The small molecule below binds the protein below.
Small molecule (SMILES): O=C(O)CCC(=O)C(=O)O

Sequence of chain 1.D:
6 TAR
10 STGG

Binding-site contacts:
Ligand atom C2 contacts residue HIS278 of chain 1.B at 4.0 Å.
Ligand atom O4 contacts residue LYS208 of chain 1.B at 4.2 Å.
Ligand atom C3 contacts residue ASN200 of chain 1.B at 3.4 Å.
Ligand atom C1 contacts residue NI1 of chain 1.H at 2.7 Å.
Ligand atom O2 contacts residue GLU192 of chain 1.B at 2.9 Å (salt-bridge).
Ligand atom O2 contacts residue HIS190 of chain 1.B at 3.9 Å.
Ligand atom C2 contacts residue TRP210 of chain 1.B at 4.0 Å (hydrophobic).
Ligand atom O2 contacts residue NI1 of chain 1.H at 1.8 Å (h-bond).
Ligand atom O2 contacts residue THR272 of chain 1.B at 4.0 Å.
Ligand atom O3 contacts residue LYS208 of chain 1.B at 2.9 Å (salt-bridge).
Ligand atom C2 contacts residue HIS190 of chain 1.B at 4.1 Å.
Ligand atom O3 contacts residue TYR179 of chain 1.B at 4.0 Å.
Ligand atom O1 contacts residue NI1 of chain 1.H at 3.9 Å.
Ligand atom O1 contacts residue TRP210 of chain 1.B at 3.2 Å.
Ligand atom O2 contacts residue SER198 of chain 1.B at 3.0 Å (h-bond).
Ligand atom O5 contacts residue HIS278 of chain 1.B at 3.5 Å (h-bond).
Ligand atom O5 contacts residue PHE187 of chain 1.B at 3.7 Å.
Ligand atom C5 contacts residue LYS208 of chain 1.B at 3.9 Å.
Ligand atom O1 contacts residue ASN200 of chain 1.B at 3.3 Å (h-bond).
Ligand atom C4 contacts residue PHE187 of chain 1.B at 3.7 Å (hydrophobic).
Ligand atom C3 contacts residue TRP210 of chain 1.B at 3.9 Å (hydrophobic).
Ligand atom O1 contacts residue SER198 of chain 1.B at 3.9 Å.
Ligand atom C1 contacts residue TRP210 of chain 1.B at 3.7 Å (hydrophobic).
Ligand atom C5 contacts residue TYR179 of chain 1.B at 4.0 Å (hydrophobic).
Ligand atom C2 contacts residue NI1 of chain 1.H at 2.9 Å.
Ligand atom O5 contacts residue NI1 of chain 1.H at 2.4 Å (h-bond).
Ligand atom C1 contacts residue HIS278 of chain 1.B at 3.6 Å.
Ligand atom O5 contacts residue HIS190 of chain 1.B at 3.0 Å.
Ligand atom C5 contacts residue TYR134 of chain 1.B at 3.1 Å (hydrophobic).
Ligand atom O3 contacts residue TYR134 of chain 1.B at 3.2 Å (h-bond).
Ligand atom O4 contacts residue TYR134 of chain 1.B at 2.3 Å (h-bond).
Ligand atom O1 contacts residue M3L9 of chain 1.D at 4.1 Å.
Ligand atom O4 contacts residue PHE187 of chain 1.B at 3.5 Å.
Ligand atom C5 contacts residue PHE187 of chain 1.B at 3.7 Å (hydrophobic).
Ligand atom O2 contacts residue HIS278 of chain 1.B at 2.7 Å (h-bond).
Ligand atom C1 contacts residue SER198 of chain 1.B at 3.8 Å.
Ligand atom O4 contacts residue TYR179 of chain 1.B at 3.8 Å.
Ligand atom C1 contacts residue M3L9 of chain 1.D at 3.9 Å.
Ligand atom C2 contacts residue M3L9 of chain 1.D at 4.1 Å.
Ligand atom O3 contacts residue ASN200 of chain 1.B at 3.4 Å (h-bond).

Sequence of chain 1.B:
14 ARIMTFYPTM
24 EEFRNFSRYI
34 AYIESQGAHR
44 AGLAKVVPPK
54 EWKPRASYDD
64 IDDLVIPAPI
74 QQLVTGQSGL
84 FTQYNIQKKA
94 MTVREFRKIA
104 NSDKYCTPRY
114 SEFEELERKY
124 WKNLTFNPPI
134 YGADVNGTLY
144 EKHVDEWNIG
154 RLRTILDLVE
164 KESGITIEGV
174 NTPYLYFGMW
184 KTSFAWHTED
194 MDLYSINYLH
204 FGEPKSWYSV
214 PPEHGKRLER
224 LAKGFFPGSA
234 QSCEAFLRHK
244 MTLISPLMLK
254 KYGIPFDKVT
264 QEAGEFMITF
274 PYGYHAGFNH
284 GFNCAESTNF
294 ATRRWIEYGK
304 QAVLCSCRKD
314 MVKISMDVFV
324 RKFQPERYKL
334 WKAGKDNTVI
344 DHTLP